The small molecule below binds the protein below.
Small molecule (SMILES): O=C(O)[C@@H](O)C(O)[C@H](O)C(=O)O

Sequence of chain 3.B:
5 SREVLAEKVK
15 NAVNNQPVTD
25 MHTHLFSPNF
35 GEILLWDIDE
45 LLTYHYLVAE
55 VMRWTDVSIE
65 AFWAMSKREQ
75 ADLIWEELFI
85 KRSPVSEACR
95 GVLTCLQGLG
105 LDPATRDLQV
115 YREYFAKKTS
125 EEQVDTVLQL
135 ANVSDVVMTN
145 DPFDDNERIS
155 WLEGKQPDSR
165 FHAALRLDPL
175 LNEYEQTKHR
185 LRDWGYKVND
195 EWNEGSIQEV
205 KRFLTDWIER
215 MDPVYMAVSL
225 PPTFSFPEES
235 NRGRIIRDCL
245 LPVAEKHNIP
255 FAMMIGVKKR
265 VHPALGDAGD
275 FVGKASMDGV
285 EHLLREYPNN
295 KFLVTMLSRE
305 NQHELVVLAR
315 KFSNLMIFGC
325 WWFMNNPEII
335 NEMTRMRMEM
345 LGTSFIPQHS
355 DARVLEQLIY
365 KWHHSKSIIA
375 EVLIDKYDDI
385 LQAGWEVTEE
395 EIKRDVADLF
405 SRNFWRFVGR

Binding-site contacts:
Ligand atom C5 contacts residue ARG357 of chain 3.B at 3.7 Å.
Ligand atom O3 contacts residue ARG357 of chain 3.B at 3.2 Å (salt-bridge).
Ligand atom O1A contacts residue MET258 of chain 3.B at 4.0 Å.
Ligand atom O1B contacts residue HIS26 of chain 3.B at 3.4 Å (h-bond).
Ligand atom O1B contacts residue ZN1 of chain 3.J at 2.2 Å.
Ligand atom O5B contacts residue ASP355 of chain 3.B at 3.4 Å (salt-bridge).
Ligand atom C2 contacts residue TRP326 of chain 3.B at 3.9 Å (hydrophobic).
Ligand atom O3 contacts residue HIS28 of chain 3.B at 2.8 Å (h-bond).
Ligand atom O2 contacts residue ASP355 of chain 3.B at 2.9 Å (salt-bridge).
Ligand atom O5A contacts residue ARG357 of chain 3.B at 2.7 Å (salt-bridge).
Ligand atom O4 contacts residue HIS49 of chain 3.B at 3.0 Å (h-bond).
Ligand atom C2 contacts residue HIS28 of chain 3.B at 4.0 Å.
Ligand atom O4 contacts residue ARG357 of chain 3.B at 2.9 Å (salt-bridge).
Ligand atom C3 contacts residue ZN1 of chain 3.J at 3.8 Å.
Ligand atom C5 contacts residue TYR50 of chain 3.B at 3.8 Å (hydrophobic).
Ligand atom O2 contacts residue HIS28 of chain 3.B at 3.5 Å (h-bond).
Ligand atom C3 contacts residue ARG357 of chain 3.B at 3.7 Å.
Ligand atom O1B contacts residue HIS28 of chain 3.B at 3.1 Å (h-bond).
Ligand atom C2 contacts residue ZN1 of chain 3.J at 3.0 Å.
Ligand atom O1B contacts residue MET258 of chain 3.B at 3.1 Å.
Ligand atom C1 contacts residue ZN1 of chain 3.J at 3.0 Å.
Ligand atom O3 contacts residue ASP355 of chain 3.B at 4.0 Å.
Ligand atom C1 contacts residue ARG170 of chain 3.B at 3.5 Å.
Ligand atom O1B contacts residue ARG170 of chain 3.B at 2.6 Å (salt-bridge).
Ligand atom C1 contacts residue MET258 of chain 3.B at 3.7 Å (hydrophobic).
Ligand atom C4 contacts residue HIS49 of chain 3.B at 3.9 Å.
Ligand atom C1 contacts residue HIS28 of chain 3.B at 3.9 Å.
Ligand atom O5A contacts residue HIS49 of chain 3.B at 3.0 Å (h-bond).
Ligand atom C2 contacts residue TRP325 of chain 3.B at 3.7 Å (hydrophobic).
Ligand atom O5A contacts residue TYR50 of chain 3.B at 3.6 Å.
Ligand atom O2 contacts residue ZN1 of chain 3.J at 2.2 Å.
Ligand atom O1A contacts residue ARG170 of chain 3.B at 3.4 Å (salt-bridge).
Ligand atom C4 contacts residue ARG357 of chain 3.B at 3.7 Å.
Ligand atom O5B contacts residue TYR50 of chain 3.B at 3.3 Å (h-bond).
Ligand atom O4 contacts residue TRP326 of chain 3.B at 3.6 Å.
Ligand atom C5 contacts residue HIS49 of chain 3.B at 3.7 Å.
Ligand atom C3 contacts residue HIS28 of chain 3.B at 4.0 Å.
Ligand atom O3 contacts residue ZN1 of chain 3.J at 3.3 Å.
Ligand atom O2 contacts residue TRP325 of chain 3.B at 3.0 Å (h-bond).
Ligand atom C4 contacts residue TRP326 of chain 3.B at 3.7 Å (hydrophobic).